Sequence of chain 1.B:
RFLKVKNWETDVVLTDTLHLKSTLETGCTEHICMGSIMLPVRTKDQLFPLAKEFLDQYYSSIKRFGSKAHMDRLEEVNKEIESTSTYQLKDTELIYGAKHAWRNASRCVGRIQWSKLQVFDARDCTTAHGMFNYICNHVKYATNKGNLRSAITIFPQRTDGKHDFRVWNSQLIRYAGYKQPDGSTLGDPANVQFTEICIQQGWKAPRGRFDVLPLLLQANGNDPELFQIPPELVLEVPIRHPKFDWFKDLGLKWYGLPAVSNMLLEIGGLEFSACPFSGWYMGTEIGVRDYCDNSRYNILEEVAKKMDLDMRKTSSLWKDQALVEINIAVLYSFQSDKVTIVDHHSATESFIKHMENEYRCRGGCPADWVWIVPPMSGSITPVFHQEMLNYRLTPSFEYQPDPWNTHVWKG

Binding-site contacts:
Ligand atom C09 contacts residue HEM1 of chain 1.H at 3.4 Å.
Ligand atom C05 contacts residue VAL271 of chain 1.B at 4.0 Å (hydrophobic).
Ligand atom C28 contacts residue TYR410 of chain 1.B at 3.4 Å (hydrophobic).
Ligand atom C25 contacts residue MET40 of chain 1.B at 3.5 Å (hydrophobic).
Ligand atom C08 contacts residue VAL271 of chain 1.B at 3.5 Å (hydrophobic).
Ligand atom C09 contacts residue VAL271 of chain 1.B at 4.0 Å (hydrophobic).
Ligand atom C10 contacts residue GLU296 of chain 1.B at 3.5 Å.
Ligand atom C11 contacts residue HEM1 of chain 1.H at 3.1 Å.
Ligand atom N02 contacts residue PRO269 of chain 1.B at 3.8 Å.
Ligand atom C07 contacts residue VAL271 of chain 1.B at 3.2 Å (hydrophobic).
Ligand atom C14 contacts residue TRP382 of chain 1.B at 3.8 Å (hydrophobic).
Ligand atom N02 contacts residue TYR292 of chain 1.B at 3.9 Å.
Ligand atom C10 contacts residue HEM1 of chain 1.H at 3.8 Å.
Ligand atom N12 contacts residue HEM1 of chain 1.H at 2.7 Å (h-bond).
Ligand atom C15 contacts residue MTL1 of chain 1.L at 4.0 Å.
Ligand atom C24 contacts residue MET40 of chain 1.B at 4.0 Å (hydrophobic).
Ligand atom C26 contacts residue MET40 of chain 1.B at 3.6 Å (hydrophobic).
Ligand atom C05 contacts residue HEM1 of chain 1.H at 3.7 Å.
Ligand atom N02 contacts residue HEM1 of chain 1.H at 3.6 Å.
Ligand atom C28 contacts residue MET40 of chain 1.B at 3.5 Å (hydrophobic).
Ligand atom C26 contacts residue TRP10 of chain 1.A at 3.4 Å (hydrophobic).
Ligand atom N01 contacts residue HEM1 of chain 1.H at 4.0 Å.
Ligand atom N02 contacts residue GLU296 of chain 1.B at 2.7 Å (salt-bridge).
Ligand atom C28 contacts residue LEU41 of chain 1.B at 3.6 Å (hydrophobic).
Ligand atom N02 contacts residue TRP291 of chain 1.B at 2.8 Å (h-bond).
Ligand atom C06 contacts residue HEM1 of chain 1.H at 3.4 Å.
Ligand atom C03 contacts residue HEM1 of chain 1.H at 2.9 Å.
Ligand atom C08 contacts residue HEM1 of chain 1.H at 3.6 Å.
Ligand atom N01 contacts residue GLU296 of chain 1.B at 2.7 Å (salt-bridge).
Ligand atom C13 contacts residue HEM1 of chain 1.H at 3.2 Å.
Ligand atom C14 contacts residue HEM1 of chain 1.H at 3.6 Å.
Ligand atom C06 contacts residue VAL271 of chain 1.B at 3.5 Å (hydrophobic).
Ligand atom C07 contacts residue HEM1 of chain 1.H at 3.6 Å.
Ligand atom C02 contacts residue TRP291 of chain 1.B at 4.0 Å (hydrophobic).
Ligand atom C06 contacts residue PHE288 of chain 1.B at 3.9 Å (hydrophobic).
Ligand atom C04 contacts residue HEM1 of chain 1.H at 3.1 Å.
Ligand atom C02 contacts residue GLU296 of chain 1.B at 3.5 Å.
Ligand atom C02 contacts residue HEM1 of chain 1.H at 3.7 Å.
Ligand atom C09 contacts residue GLU296 of chain 1.B at 3.5 Å.
Ligand atom O27 contacts residue TYR410 of chain 1.B at 3.9 Å.

Sequence of chain 1.A:
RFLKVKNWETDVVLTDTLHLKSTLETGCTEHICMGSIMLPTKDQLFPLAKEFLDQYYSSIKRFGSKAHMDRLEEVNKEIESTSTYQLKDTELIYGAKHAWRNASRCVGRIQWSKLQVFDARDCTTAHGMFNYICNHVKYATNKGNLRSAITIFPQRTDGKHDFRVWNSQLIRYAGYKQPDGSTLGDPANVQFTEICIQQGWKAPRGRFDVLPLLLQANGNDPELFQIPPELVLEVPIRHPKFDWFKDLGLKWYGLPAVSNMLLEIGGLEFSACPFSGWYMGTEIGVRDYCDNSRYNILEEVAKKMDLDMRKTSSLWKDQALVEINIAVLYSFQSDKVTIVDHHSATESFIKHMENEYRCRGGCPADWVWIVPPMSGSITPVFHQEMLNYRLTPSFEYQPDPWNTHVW

The small molecule below binds the protein below.
Small molecule (SMILES): COc1ccncc1CCCNCc1ccc2ccc(N)nc2c1